Binding-site contacts:
Ligand atom O2G contacts residue HIS347 of chain 1.A at 3.6 Å.
Ligand atom C2' contacts residue PHE375 of chain 1.A at 4.0 Å (hydrophobic).
Ligand atom O3B contacts residue HIS347 of chain 1.A at 3.0 Å.
Ligand atom C3' contacts residue PHE375 of chain 1.A at 4.1 Å (hydrophobic).
Ligand atom O2B contacts residue GLN321 of chain 1.A at 3.4 Å (h-bond).
Ligand atom C8 contacts residue ARG295 of chain 1.A at 3.7 Å.
Ligand atom PB contacts residue MG1 of chain 1.D at 3.7 Å.
Ligand atom C5' contacts residue PHE375 of chain 1.A at 3.7 Å (hydrophobic).
Ligand atom C5 contacts residue PHE375 of chain 1.A at 3.6 Å (hydrophobic).
Ligand atom O1A contacts residue PHE375 of chain 1.A at 4.0 Å.
Ligand atom O1A contacts residue LYS371 of chain 1.A at 3.6 Å (salt-bridge).
Ligand atom C6 contacts residue PHE375 of chain 1.A at 3.9 Å (hydrophobic).
Ligand atom PB contacts residue PHE375 of chain 1.A at 4.1 Å.
Ligand atom N3 contacts residue TYR379 of chain 1.A at 2.8 Å (h-bond).
Ligand atom O1G contacts residue LYS371 of chain 1.A at 2.7 Å (salt-bridge).
Ligand atom O1B contacts residue HIS347 of chain 1.A at 3.3 Å.
Ligand atom C4' contacts residue ASP493 of chain 1.A at 3.9 Å.
Ligand atom PB contacts residue HIS347 of chain 1.A at 3.8 Å.
Ligand atom C2 contacts residue TYR379 of chain 1.A at 3.3 Å (hydrophobic).
Ligand atom O1B contacts residue GLN321 of chain 1.A at 3.6 Å.
Ligand atom O3G contacts residue MG1 of chain 1.D at 3.2 Å.
Ligand atom N6 contacts residue ARG295 of chain 1.A at 3.7 Å.
Ligand atom O3B contacts residue GLN321 of chain 1.A at 3.8 Å.
Ligand atom C1' contacts residue TYR379 of chain 1.A at 3.7 Å (hydrophobic).
Ligand atom C5 contacts residue ARG295 of chain 1.A at 3.8 Å.
Ligand atom O2B contacts residue MG1 of chain 1.D at 2.4 Å.
Ligand atom C4 contacts residue PHE375 of chain 1.A at 3.8 Å (hydrophobic).
Ligand atom PA contacts residue PHE375 of chain 1.A at 4.1 Å.
Ligand atom PG contacts residue LYS371 of chain 1.A at 4.0 Å.
Ligand atom PA contacts residue MG1 of chain 1.D at 3.9 Å.
Ligand atom C4 contacts residue TYR379 of chain 1.A at 3.8 Å (hydrophobic).
Ligand atom O3A contacts residue PHE375 of chain 1.A at 3.2 Å.
Ligand atom O1B contacts residue PHE375 of chain 1.A at 3.5 Å.
Ligand atom C2' contacts residue TYR379 of chain 1.A at 3.6 Å (hydrophobic).
Ligand atom C8 contacts residue PHE375 of chain 1.A at 3.7 Å (hydrophobic).
Ligand atom N7 contacts residue PHE375 of chain 1.A at 3.5 Å.
Ligand atom O2A contacts residue MG1 of chain 1.D at 2.8 Å.
Ligand atom O3A contacts residue LYS371 of chain 1.A at 3.7 Å.
Ligand atom N7 contacts residue ARG295 of chain 1.A at 3.4 Å (salt-bridge).
Ligand atom N9 contacts residue PHE375 of chain 1.A at 4.0 Å.

Sequence of chain 1.A:
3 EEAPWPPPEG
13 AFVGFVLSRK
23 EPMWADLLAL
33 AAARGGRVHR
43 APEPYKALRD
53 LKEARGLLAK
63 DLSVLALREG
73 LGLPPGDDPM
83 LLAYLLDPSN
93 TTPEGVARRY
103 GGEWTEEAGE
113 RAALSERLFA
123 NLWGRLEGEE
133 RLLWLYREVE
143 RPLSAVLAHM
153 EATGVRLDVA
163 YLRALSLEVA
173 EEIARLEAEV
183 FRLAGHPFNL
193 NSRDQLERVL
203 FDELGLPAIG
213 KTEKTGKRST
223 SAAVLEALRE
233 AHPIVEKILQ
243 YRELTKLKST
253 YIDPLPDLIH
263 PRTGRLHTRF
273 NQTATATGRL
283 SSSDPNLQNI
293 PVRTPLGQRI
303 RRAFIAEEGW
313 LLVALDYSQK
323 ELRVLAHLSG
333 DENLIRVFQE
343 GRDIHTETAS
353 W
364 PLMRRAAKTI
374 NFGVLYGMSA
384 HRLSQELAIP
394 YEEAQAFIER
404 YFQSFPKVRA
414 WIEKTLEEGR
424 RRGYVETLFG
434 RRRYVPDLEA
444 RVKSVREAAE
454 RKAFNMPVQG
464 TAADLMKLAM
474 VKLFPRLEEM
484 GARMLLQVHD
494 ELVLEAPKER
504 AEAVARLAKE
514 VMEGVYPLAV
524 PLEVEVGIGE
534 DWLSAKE

This protein binds this small molecule.
Small molecule (SMILES): Nc1ncnc2c1ncn2[C@H]1CC[C@@H](CO[P](=O)(O)O[P](=O)(O)OP(=O)(O)O)O1